The protein below binds the small molecule below.
Small molecule (SMILES): Nc1ncnc2c1ncn2[C@H]1C[C@H](O)[C@@H](CO[P](=O)(O)N[P](=O)(O)OP(=O)(O)O)O1

Sequence of chain 1.B:
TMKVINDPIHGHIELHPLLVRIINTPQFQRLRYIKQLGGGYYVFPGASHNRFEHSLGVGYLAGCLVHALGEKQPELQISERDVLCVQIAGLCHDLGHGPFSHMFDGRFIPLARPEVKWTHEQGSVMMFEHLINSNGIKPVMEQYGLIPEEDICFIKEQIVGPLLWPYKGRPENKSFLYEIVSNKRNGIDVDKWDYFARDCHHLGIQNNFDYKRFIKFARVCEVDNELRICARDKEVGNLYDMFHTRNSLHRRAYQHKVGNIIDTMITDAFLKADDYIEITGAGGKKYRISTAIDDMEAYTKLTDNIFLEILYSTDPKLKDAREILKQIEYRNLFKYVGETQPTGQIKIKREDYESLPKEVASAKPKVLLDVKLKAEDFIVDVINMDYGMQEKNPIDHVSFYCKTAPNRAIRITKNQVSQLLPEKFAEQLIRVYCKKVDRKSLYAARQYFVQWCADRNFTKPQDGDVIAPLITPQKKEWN

Binding-site contacts:
Ligand atom O1A contacts residue ASP205 of chain 1.B at 3.2 Å (salt-bridge).
Ligand atom C2 contacts residue LEU44 of chain 1.B at 3.3 Å (hydrophobic).
Ligand atom O1B contacts residue MG1 of chain 1.M at 1.9 Å.
Ligand atom O1B contacts residue ASP205 of chain 1.B at 3.5 Å (salt-bridge).
Ligand atom PB contacts residue MG1 of chain 1.M at 3.2 Å.
Ligand atom PB contacts residue ASP205 of chain 1.B at 3.5 Å.
Ligand atom O4' contacts residue ARG58 of chain 1.B at 3.0 Å (salt-bridge).
Ligand atom O2A contacts residue ASP101 of chain 1.B at 3.2 Å (salt-bridge).
Ligand atom O2A contacts residue HIS104 of chain 1.B at 3.1 Å (h-bond).
Ligand atom O1A contacts residue ASP101 of chain 1.B at 3.0 Å (salt-bridge).
Ligand atom C3' contacts residue ASP213 of chain 1.B at 3.6 Å.
Ligand atom O3' contacts residue ASP213 of chain 1.B at 2.8 Å (salt-bridge).
Ligand atom O2A contacts residue HIS127 of chain 1.B at 3.0 Å (h-bond).
Ligand atom O5' contacts residue HIS109 of chain 1.B at 2.9 Å (h-bond).
Ligand atom O3B contacts residue MG1 of chain 1.M at 3.6 Å.
Ligand atom O1A contacts residue ARG58 of chain 1.B at 2.9 Å (salt-bridge).
Ligand atom PA contacts residue FE1 of chain 1.K at 3.2 Å.
Ligand atom PA contacts residue MG1 of chain 1.L at 3.3 Å.
Ligand atom O1A contacts residue FE1 of chain 1.K at 2.1 Å.
Ligand atom N1 contacts residue TYR268 of chain 1.B at 3.0 Å (h-bond).
Ligand atom O2G contacts residue TYR209 of chain 1.B at 2.6 Å (h-bond).
Ligand atom O1A contacts residue HIS61 of chain 1.B at 3.3 Å (h-bond).
Ligand atom O2G contacts residue LYS206 of chain 1.B at 3.5 Å.
Ligand atom O2A contacts residue MG1 of chain 1.L at 2.2 Å.
Ligand atom N3A contacts residue ASP205 of chain 1.B at 2.6 Å (salt-bridge).
Ligand atom O3' contacts residue TYR209 of chain 1.B at 3.6 Å.
Ligand atom O2A contacts residue HIS109 of chain 1.B at 3.5 Å (h-bond).
Ligand atom PA contacts residue ASP205 of chain 1.B at 3.6 Å.
Ligand atom O4' contacts residue HIS109 of chain 1.B at 3.2 Å.
Ligand atom N6 contacts residue TYR268 of chain 1.B at 3.1 Å (h-bond).
Ligand atom O1G contacts residue MG1 of chain 1.M at 2.1 Å.
Ligand atom O3G contacts residue ARG260 of chain 1.B at 3.0 Å (salt-bridge).
Ligand atom C8 contacts residue HIS109 of chain 1.B at 3.2 Å.
Ligand atom C4' contacts residue ARG58 of chain 1.B at 3.3 Å.
Ligand atom O3' contacts residue GLN43 of chain 1.B at 3.0 Å (h-bond).
Ligand atom C6 contacts residue TYR268 of chain 1.B at 3.2 Å (hydrophobic).
Ligand atom PG contacts residue MG1 of chain 1.M at 3.3 Å.
Ligand atom O2G contacts residue ARG260 of chain 1.B at 3.0 Å (salt-bridge).
Ligand atom O2B contacts residue HIS109 of chain 1.B at 3.3 Å (h-bond).
Ligand atom O1G contacts residue LYS206 of chain 1.B at 3.0 Å (salt-bridge).